Binding-site contacts:
Ligand atom OXT contacts residue GLU186 of chain 2.E at 3.0 Å (salt-bridge).
Ligand atom CG contacts residue GLU185 of chain 2.E at 4.2 Å.
Ligand atom O contacts residue GLU185 of chain 2.E at 4.1 Å.
Ligand atom OXT contacts residue ALA158 of chain 2.E at 3.8 Å.
Ligand atom CB contacts residue GLU185 of chain 2.E at 4.0 Å.
Ligand atom CD contacts residue GLU183 of chain 2.E at 4.2 Å.
Ligand atom OXT contacts residue GLU185 of chain 2.E at 3.4 Å.
Ligand atom CD contacts residue THR159 of chain 2.E at 3.2 Å.
Ligand atom N contacts residue THR159 of chain 2.E at 2.7 Å (h-bond).
Ligand atom C contacts residue ALA158 of chain 2.E at 4.4 Å (hydrophobic).
Ligand atom C contacts residue GLU186 of chain 2.E at 3.7 Å.
Ligand atom OXT contacts residue VAL184 of chain 2.E at 3.8 Å.
Ligand atom C contacts residue GLU185 of chain 2.E at 3.8 Å.
Ligand atom C contacts residue THR159 of chain 2.E at 4.0 Å.
Ligand atom O contacts residue GLU186 of chain 2.E at 3.4 Å.
Ligand atom CA contacts residue THR159 of chain 2.E at 3.3 Å.

Sequence of chain 2.E:
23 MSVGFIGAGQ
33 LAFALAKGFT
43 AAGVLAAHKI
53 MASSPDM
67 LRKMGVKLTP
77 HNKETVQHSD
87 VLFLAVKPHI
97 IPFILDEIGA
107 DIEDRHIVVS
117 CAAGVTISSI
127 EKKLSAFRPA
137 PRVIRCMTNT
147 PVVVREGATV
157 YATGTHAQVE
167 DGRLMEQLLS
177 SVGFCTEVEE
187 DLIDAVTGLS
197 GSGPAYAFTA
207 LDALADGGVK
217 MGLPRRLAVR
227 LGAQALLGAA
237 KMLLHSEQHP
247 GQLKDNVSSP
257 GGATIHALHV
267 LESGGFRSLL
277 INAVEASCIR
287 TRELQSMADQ

This small molecule binds to this protein.
Small molecule (SMILES): O=C(O)[C@@H]1CCCN1